This small molecule binds to this protein.
Small molecule (SMILES): CCOC(=O)[C@@H](C)c1cccc(C(=O)c2ccccc2)c1

Binding-site contacts:
Ligand atom OAD contacts residue ARG237 of chain 3.A at 3.7 Å.
Ligand atom OAD contacts residue LEU382 of chain 3.A at 4.2 Å.
Ligand atom CAB contacts residue TYR69 of chain 3.A at 4.0 Å (hydrophobic).
Ligand atom CAN contacts residue SER70 of chain 3.A at 2.9 Å.
Ligand atom CAA contacts residue TYR69 of chain 3.A at 3.5 Å (hydrophobic).
Ligand atom CAJ contacts residue VAL360 of chain 3.A at 4.2 Å (hydrophobic).
Ligand atom CAH contacts residue ARG237 of chain 3.A at 4.2 Å.
Ligand atom OAO contacts residue SER70 of chain 3.A at 3.9 Å.
Ligand atom CAA contacts residue GOL1 of chain 3.C at 2.7 Å.
Ligand atom CAI contacts residue PHE137 of chain 3.A at 3.6 Å (hydrophobic).
Ligand atom CAP contacts residue PHE137 of chain 3.A at 3.6 Å (hydrophobic).
Ligand atom OAC contacts residue TYR135 of chain 3.A at 3.2 Å (h-bond).
Ligand atom OAO contacts residue GOL1 of chain 3.C at 4.0 Å.
Ligand atom CAH contacts residue ILE153 of chain 3.A at 4.2 Å (hydrophobic).
Ligand atom OAO contacts residue VAL360 of chain 3.A at 3.5 Å.
Ligand atom CAA contacts residue VAL360 of chain 3.A at 2.8 Å (hydrophobic).
Ligand atom CAU contacts residue PHE137 of chain 3.A at 3.5 Å (hydrophobic).
Ligand atom CAL contacts residue TYR69 of chain 3.A at 3.8 Å (hydrophobic).
Ligand atom CAF contacts residue PHE137 of chain 3.A at 3.5 Å (hydrophobic).
Ligand atom CAK contacts residue ARG237 of chain 3.A at 3.9 Å.
Ligand atom CAN contacts residue VAL360 of chain 3.A at 3.6 Å (hydrophobic).
Ligand atom OAC contacts residue LYS73 of chain 3.A at 4.1 Å.
Ligand atom CAL contacts residue ILE153 of chain 3.A at 3.6 Å (hydrophobic).
Ligand atom CAB contacts residue HIS273 of chain 3.A at 3.4 Å.
Ligand atom CAT contacts residue PHE137 of chain 3.A at 4.0 Å (hydrophobic).
Ligand atom CAM contacts residue PHE137 of chain 3.A at 4.1 Å (hydrophobic).
Ligand atom OAC contacts residue SER70 of chain 3.A at 3.6 Å.
Ligand atom CAN contacts residue GOL1 of chain 3.C at 3.5 Å.
Ligand atom CAM contacts residue VAL360 of chain 3.A at 3.9 Å (hydrophobic).
Ligand atom CAB contacts residue ILE153 of chain 3.A at 4.1 Å (hydrophobic).
Ligand atom CAS contacts residue VAL360 of chain 3.A at 4.2 Å (hydrophobic).
Ligand atom CAA contacts residue SER70 of chain 3.A at 2.9 Å.
Ligand atom OAC contacts residue PHE137 of chain 3.A at 3.6 Å.
Ligand atom CAT contacts residue TYR69 of chain 3.A at 4.2 Å (hydrophobic).
Ligand atom CAR contacts residue VAL360 of chain 3.A at 3.9 Å (hydrophobic).
Ligand atom CAP contacts residue SER70 of chain 3.A at 4.2 Å.
Ligand atom CAA contacts residue GLY359 of chain 3.A at 3.5 Å.
Ligand atom CAH contacts residue TYR69 of chain 3.A at 3.8 Å (hydrophobic).
Ligand atom CAN contacts residue TYR69 of chain 3.A at 3.5 Å (hydrophobic).
Ligand atom CAQ contacts residue VAL360 of chain 3.A at 4.1 Å (hydrophobic).

Sequence of chain 3.A:
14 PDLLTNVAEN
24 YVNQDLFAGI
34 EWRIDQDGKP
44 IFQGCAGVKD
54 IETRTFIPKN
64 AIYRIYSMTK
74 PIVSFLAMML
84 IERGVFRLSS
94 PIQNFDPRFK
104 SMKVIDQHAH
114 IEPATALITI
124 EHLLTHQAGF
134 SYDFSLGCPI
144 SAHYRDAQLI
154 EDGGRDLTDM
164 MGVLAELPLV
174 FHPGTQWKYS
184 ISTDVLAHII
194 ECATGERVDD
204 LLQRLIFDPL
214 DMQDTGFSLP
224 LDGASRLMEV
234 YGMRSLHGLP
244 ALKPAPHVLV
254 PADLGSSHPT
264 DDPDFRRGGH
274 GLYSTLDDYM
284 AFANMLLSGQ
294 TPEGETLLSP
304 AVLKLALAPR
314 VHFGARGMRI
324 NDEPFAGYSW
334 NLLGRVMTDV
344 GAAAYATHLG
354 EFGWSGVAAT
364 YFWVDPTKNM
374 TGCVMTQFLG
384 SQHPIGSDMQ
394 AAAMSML